A small-molecule ligand and the protein it binds are described below.
Small molecule (SMILES): CC(=O)OCC1=C(C(=O)O)N[C@@H]([C@@H](C=O)NC(=O)Cc2cccs2)SC1

Sequence of chain 1.A:
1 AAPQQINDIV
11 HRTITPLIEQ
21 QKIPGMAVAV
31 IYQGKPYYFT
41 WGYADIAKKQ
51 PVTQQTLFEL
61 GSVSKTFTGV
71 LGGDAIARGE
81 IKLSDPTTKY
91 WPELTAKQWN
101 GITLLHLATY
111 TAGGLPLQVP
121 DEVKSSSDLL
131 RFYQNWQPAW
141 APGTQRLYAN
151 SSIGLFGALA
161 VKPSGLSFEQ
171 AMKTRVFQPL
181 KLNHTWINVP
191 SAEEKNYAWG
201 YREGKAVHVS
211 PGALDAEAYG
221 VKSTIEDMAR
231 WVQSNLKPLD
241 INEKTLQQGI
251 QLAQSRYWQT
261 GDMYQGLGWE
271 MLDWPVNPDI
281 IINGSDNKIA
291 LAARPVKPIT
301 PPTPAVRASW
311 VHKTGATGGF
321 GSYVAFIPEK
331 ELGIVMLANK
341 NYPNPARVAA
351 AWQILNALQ

Binding-site contacts:
Ligand atom CAO contacts residue ALA316 of chain 1.A at 3.9 Å (hydrophobic).
Ligand atom CAK contacts residue SER62 of chain 1.A at 4.0 Å.
Ligand atom CAL contacts residue SER62 of chain 1.A at 2.7 Å.
Ligand atom CAO contacts residue TYR148 of chain 1.A at 3.8 Å (hydrophobic).
Ligand atom OAS contacts residue LEU291 of chain 1.A at 3.9 Å.
Ligand atom CAL contacts residue ALA316 of chain 1.A at 3.8 Å (hydrophobic).
Ligand atom OAU contacts residue ASN150 of chain 1.A at 2.8 Å (h-bond).
Ligand atom SAE contacts residue GLN118 of chain 1.A at 3.5 Å (h-bond).
Ligand atom OAB contacts residue LEU291 of chain 1.A at 4.0 Å.
Ligand atom CAW contacts residue VAL209 of chain 1.A at 3.9 Å (hydrophobic).
Ligand atom SAE contacts residue LEU117 of chain 1.A at 4.0 Å.
Ligand atom CAY contacts residue GLY318 of chain 1.A at 3.4 Å.
Ligand atom CAR contacts residue LEU117 of chain 1.A at 3.7 Å (hydrophobic).
Ligand atom CAG contacts residue ALA316 of chain 1.A at 3.8 Å (hydrophobic).
Ligand atom SAX contacts residue THR317 of chain 1.A at 3.6 Å.
Ligand atom CAN contacts residue ASN150 of chain 1.A at 3.8 Å.
Ligand atom CAY contacts residue THR317 of chain 1.A at 3.8 Å.
Ligand atom OAH contacts residue THR317 of chain 1.A at 3.8 Å.
Ligand atom CAT contacts residue TYR219 of chain 1.A at 3.5 Å (hydrophobic).
Ligand atom SAX contacts residue ALA316 of chain 1.A at 3.8 Å.
Ligand atom CAT contacts residue ALA316 of chain 1.A at 3.4 Å (hydrophobic).
Ligand atom CAG contacts residue ASN341 of chain 1.A at 3.2 Å.
Ligand atom OAH contacts residue ALA316 of chain 1.A at 3.5 Å.
Ligand atom CAV contacts residue ALA316 of chain 1.A at 3.8 Å (hydrophobic).
Ligand atom OAP contacts residue SER62 of chain 1.A at 2.0 Å (h-bond).
Ligand atom CAZ contacts residue GLY318 of chain 1.A at 3.7 Å.
Ligand atom OAP contacts residue ALA316 of chain 1.A at 2.7 Å (h-bond).
Ligand atom NAM contacts residue ALA316 of chain 1.A at 2.9 Å (h-bond).
Ligand atom CAO contacts residue SER62 of chain 1.A at 1.4 Å.
Ligand atom CAA contacts residue LEU291 of chain 1.A at 3.8 Å (hydrophobic).
Ligand atom OAH contacts residue ASN341 of chain 1.A at 2.9 Å (h-bond).
Ligand atom CAN contacts residue ALA316 of chain 1.A at 3.6 Å (hydrophobic).
Ligand atom OAP contacts residue GLY315 of chain 1.A at 3.3 Å.
Ligand atom NAJ contacts residue ALA316 of chain 1.A at 3.9 Å.
Ligand atom NAM contacts residue SER62 of chain 1.A at 3.3 Å (h-bond).
Ligand atom OAU contacts residue GLN118 of chain 1.A at 3.0 Å (h-bond).
Ligand atom CAR contacts residue LEU291 of chain 1.A at 3.8 Å (hydrophobic).
Ligand atom CAV contacts residue THR317 of chain 1.A at 3.8 Å.
Ligand atom CAC contacts residue ASN287 of chain 1.A at 3.7 Å.
Ligand atom OAI contacts residue ASN341 of chain 1.A at 3.0 Å (h-bond).